The protein below binds the small molecule below.
Small molecule (SMILES): CC(=O)N[C@@H]1[C@@H](O)[C@H](O)[C@@H](CO)O[C@H]1O

Binding-site contacts:
Ligand atom O5 contacts residue ASN5 of chain 4.A at 2.4 Å (h-bond).
Ligand atom C4 contacts residue ASN154 of chain 4.A at 4.3 Å.
Ligand atom C7 contacts residue ASN5 of chain 4.A at 3.7 Å.
Ligand atom C5 contacts residue ASN5 of chain 4.A at 3.6 Å.
Ligand atom O5 contacts residue ASN154 of chain 4.A at 3.9 Å.
Ligand atom C3 contacts residue PHE3 of chain 4.A at 4.4 Å (hydrophobic).
Ligand atom N2 contacts residue ASN2 of chain 4.A at 3.9 Å.
Ligand atom C4 contacts residue ASN5 of chain 4.A at 4.2 Å.
Ligand atom C7 contacts residue PHE3 of chain 4.A at 3.5 Å (hydrophobic).
Ligand atom N2 contacts residue PHE3 of chain 4.A at 2.8 Å (h-bond).
Ligand atom C5 contacts residue ASN154 of chain 4.A at 3.4 Å.
Ligand atom C1 contacts residue PHE3 of chain 4.A at 4.0 Å (hydrophobic).
Ligand atom O3 contacts residue ASN2 of chain 4.A at 3.1 Å (h-bond).
Ligand atom C7 contacts residue ASN2 of chain 4.A at 3.8 Å.
Ligand atom O7 contacts residue ASN5 of chain 4.A at 4.1 Å.
Ligand atom O4 contacts residue ASN154 of chain 4.A at 4.5 Å.
Ligand atom C8 contacts residue ASN2 of chain 4.A at 3.7 Å.
Ligand atom C1 contacts residue ASN154 of chain 4.A at 4.0 Å.
Ligand atom C2 contacts residue PHE3 of chain 4.A at 3.9 Å (hydrophobic).
Ligand atom C1 contacts residue ASN5 of chain 4.A at 1.4 Å.
Ligand atom C2 contacts residue ASN5 of chain 4.A at 2.5 Å.
Ligand atom C6 contacts residue ASN154 of chain 4.A at 3.9 Å.
Ligand atom N2 contacts residue ASN5 of chain 4.A at 2.9 Å (h-bond).
Ligand atom C3 contacts residue ASN2 of chain 4.A at 4.1 Å.
Ligand atom C8 contacts residue PHE3 of chain 4.A at 3.3 Å (hydrophobic).
Ligand atom C3 contacts residue ASN5 of chain 4.A at 3.8 Å.

Sequence of chain 4.A:
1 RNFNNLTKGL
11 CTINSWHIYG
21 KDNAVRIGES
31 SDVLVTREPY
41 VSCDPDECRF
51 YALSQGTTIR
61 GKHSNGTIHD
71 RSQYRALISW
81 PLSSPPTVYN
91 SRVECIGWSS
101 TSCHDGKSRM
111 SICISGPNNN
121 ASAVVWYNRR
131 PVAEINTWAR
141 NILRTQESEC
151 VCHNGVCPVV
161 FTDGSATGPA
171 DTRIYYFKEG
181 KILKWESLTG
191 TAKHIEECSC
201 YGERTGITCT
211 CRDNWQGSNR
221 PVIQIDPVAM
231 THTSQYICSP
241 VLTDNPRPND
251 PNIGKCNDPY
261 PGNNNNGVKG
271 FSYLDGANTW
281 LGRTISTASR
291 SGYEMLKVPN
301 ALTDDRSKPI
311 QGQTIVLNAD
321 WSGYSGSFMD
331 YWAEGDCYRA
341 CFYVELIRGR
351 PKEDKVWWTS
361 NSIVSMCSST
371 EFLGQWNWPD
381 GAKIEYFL